The small molecule below binds the protein below.
Small molecule (SMILES): O=c1[nH]c(=O)c2ncn([C@@H]3O[C@H](CO)[C@@H](O)[C@H]3O)c2[nH]1

Binding-site contacts:
Ligand atom C5 contacts residue PHE29 of chain 1.A at 3.4 Å (hydrophobic).
Ligand atom O2 contacts residue ZN1 of chain 1.D at 2.5 Å.
Ligand atom O2 contacts residue HIS56 of chain 1.A at 3.5 Å (h-bond).
Ligand atom N9 contacts residue PHE29 of chain 1.A at 3.5 Å.
Ligand atom O2 contacts residue CYS89 of chain 1.A at 3.6 Å.
Ligand atom C6 contacts residue ASN45 of chain 1.A at 3.4 Å.
Ligand atom C6 contacts residue PHE29 of chain 1.A at 3.5 Å (hydrophobic).
Ligand atom C5 contacts residue HIS56 of chain 1.A at 3.5 Å.
Ligand atom N1 contacts residue HIS56 of chain 1.A at 3.0 Å (h-bond).
Ligand atom N7 contacts residue PHE29 of chain 1.A at 3.1 Å.
Ligand atom N3 contacts residue HIS56 of chain 1.A at 3.2 Å (h-bond).
Ligand atom N1 contacts residue GLU58 of chain 1.A at 2.9 Å (salt-bridge).
Ligand atom O3' contacts residue PHE118 of chain 1.A at 3.6 Å.
Ligand atom N3 contacts residue ZN1 of chain 1.D at 3.4 Å.
Ligand atom C8 contacts residue PHE29 of chain 1.A at 3.2 Å (hydrophobic).
Ligand atom O2 contacts residue CYS86 of chain 1.A at 3.2 Å (h-bond).
Ligand atom N7 contacts residue TYR161 of chain 1.A at 2.8 Å (h-bond).
Ligand atom C2 contacts residue HIS56 of chain 1.A at 3.0 Å.
Ligand atom O2' contacts residue HIS56 of chain 1.A at 3.6 Å.
Ligand atom O4' contacts residue PHE29 of chain 1.A at 3.6 Å.
Ligand atom O2 contacts residue GLU58 of chain 1.A at 3.2 Å (salt-bridge).
Ligand atom O2 contacts residue PRO85 of chain 1.A at 3.6 Å.
Ligand atom O2' contacts residue PHE118 of chain 1.A at 3.6 Å.
Ligand atom C4 contacts residue HIS56 of chain 1.A at 3.3 Å.
Ligand atom C3' contacts residue ASP116 of chain 1.A at 3.4 Å.
Ligand atom O6 contacts residue ASN45 of chain 1.A at 2.6 Å (h-bond).
Ligand atom O6 contacts residue ALA57 of chain 1.A at 3.2 Å (h-bond).
Ligand atom C2 contacts residue ZN1 of chain 1.D at 2.7 Å.
Ligand atom O2' contacts residue LEU95 of chain 1.B at 3.4 Å.
Ligand atom O4' contacts residue PHE115 of chain 1.A at 3.5 Å.
Ligand atom C6 contacts residue HIS56 of chain 1.A at 3.2 Å.
Ligand atom C8 contacts residue PHE115 of chain 1.A at 3.5 Å (hydrophobic).
Ligand atom C8 contacts residue TYR161 of chain 1.A at 3.5 Å (hydrophobic).
Ligand atom N1 contacts residue ZN1 of chain 1.D at 3.3 Å.
Ligand atom C2 contacts residue GLU58 of chain 1.A at 3.5 Å.
Ligand atom O6 contacts residue HIS56 of chain 1.A at 3.4 Å.
Ligand atom O3' contacts residue ASP116 of chain 1.A at 2.6 Å (salt-bridge).
Ligand atom O6 contacts residue PHE29 of chain 1.A at 3.4 Å.
Ligand atom O5' contacts residue GLU84 of chain 1.A at 3.6 Å.
Ligand atom N7 contacts residue ASN45 of chain 1.A at 3.4 Å (h-bond).

Sequence of chain 1.B:
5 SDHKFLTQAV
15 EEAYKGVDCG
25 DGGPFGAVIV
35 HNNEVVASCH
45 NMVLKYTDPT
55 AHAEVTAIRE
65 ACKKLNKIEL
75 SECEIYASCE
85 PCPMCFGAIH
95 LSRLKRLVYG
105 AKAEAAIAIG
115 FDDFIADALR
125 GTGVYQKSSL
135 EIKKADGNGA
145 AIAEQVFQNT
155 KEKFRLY

Sequence of chain 1.A:
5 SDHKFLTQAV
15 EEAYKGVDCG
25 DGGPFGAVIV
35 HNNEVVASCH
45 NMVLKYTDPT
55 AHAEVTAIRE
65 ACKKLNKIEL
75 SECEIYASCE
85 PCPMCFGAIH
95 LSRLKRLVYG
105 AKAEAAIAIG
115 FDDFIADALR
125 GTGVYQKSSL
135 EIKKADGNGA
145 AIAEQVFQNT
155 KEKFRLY